Sequence of chain 1.C:
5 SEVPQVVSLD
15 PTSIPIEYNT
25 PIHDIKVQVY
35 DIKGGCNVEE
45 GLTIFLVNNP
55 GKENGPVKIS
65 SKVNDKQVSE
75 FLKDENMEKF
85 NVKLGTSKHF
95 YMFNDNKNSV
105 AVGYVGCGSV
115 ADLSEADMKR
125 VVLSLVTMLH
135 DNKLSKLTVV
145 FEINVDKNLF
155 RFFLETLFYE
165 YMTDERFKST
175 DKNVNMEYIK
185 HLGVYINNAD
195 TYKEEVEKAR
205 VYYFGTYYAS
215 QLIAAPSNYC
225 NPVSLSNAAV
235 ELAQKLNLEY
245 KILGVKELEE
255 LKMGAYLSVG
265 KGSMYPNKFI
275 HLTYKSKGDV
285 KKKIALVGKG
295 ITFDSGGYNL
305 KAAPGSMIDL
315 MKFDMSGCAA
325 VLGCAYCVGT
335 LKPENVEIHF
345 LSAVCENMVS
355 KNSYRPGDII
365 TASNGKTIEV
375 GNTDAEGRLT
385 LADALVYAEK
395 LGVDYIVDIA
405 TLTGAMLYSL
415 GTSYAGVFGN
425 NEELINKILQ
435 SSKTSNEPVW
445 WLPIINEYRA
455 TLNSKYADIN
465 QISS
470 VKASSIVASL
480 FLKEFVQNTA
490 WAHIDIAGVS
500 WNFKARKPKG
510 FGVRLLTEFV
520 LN

The small molecule below binds the protein below.
Small molecule (SMILES): CC(C)(C)C(=O)N[C@@H](C(=O)NO)c1ccc(-c2cccc(/C(N)=N/O)c2)cc1

Binding-site contacts:
Ligand atom OAF contacts residue THR407 of chain 1.C at 3.3 Å.
Ligand atom O contacts residue ASP298 of chain 1.C at 2.8 Å (salt-bridge).
Ligand atom CAK contacts residue PHE317 of chain 1.C at 3.5 Å (hydrophobic).
Ligand atom OAH contacts residue ZN1 of chain 1.AA at 1.9 Å.
Ligand atom CAI contacts residue ALA496 of chain 1.C at 3.1 Å (hydrophobic).
Ligand atom NAR contacts residue CO31 of chain 1.CA at 2.6 Å (h-bond).
Ligand atom OAH contacts residue LYS293 of chain 1.C at 2.9 Å (salt-bridge).
Ligand atom O contacts residue ZN1 of chain 1.BA at 2.2 Å.
Ligand atom OAH contacts residue ZN1 of chain 1.BA at 2.4 Å.
Ligand atom O contacts residue ASP378 of chain 1.C at 3.1 Å (salt-bridge).
Ligand atom O contacts residue LYS305 of chain 1.C at 3.0 Å (salt-bridge).
Ligand atom NAR contacts residue ZN1 of chain 1.AA at 3.0 Å.
Ligand atom OAG contacts residue GLY309 of chain 1.C at 2.4 Å (h-bond).
Ligand atom NAR contacts residue LYS293 of chain 1.C at 3.5 Å (salt-bridge).
Ligand atom CAJ contacts residue LEU411 of chain 1.C at 3.5 Å (hydrophobic).
Ligand atom NAD contacts residue MET311 of chain 1.C at 3.1 Å (h-bond).
Ligand atom CAO contacts residue GLY408 of chain 1.C at 3.4 Å.
Ligand atom CAL contacts residue GLY408 of chain 1.C at 3.7 Å.
Ligand atom C contacts residue ZN1 of chain 1.AA at 3.6 Å.
Ligand atom CAW contacts residue LEU411 of chain 1.C at 3.5 Å (hydrophobic).
Ligand atom CAM contacts residue GLY408 of chain 1.C at 3.6 Å.
Ligand atom OAH contacts residue CO31 of chain 1.CA at 2.8 Å (h-bond).
Ligand atom NAR contacts residue ASP378 of chain 1.C at 3.2 Å (salt-bridge).
Ligand atom O contacts residue ZN1 of chain 1.AA at 3.5 Å.
Ligand atom NAQ contacts residue GLY309 of chain 1.C at 3.3 Å (h-bond).
Ligand atom OAH contacts residue ASP378 of chain 1.C at 3.0 Å (salt-bridge).
Ligand atom CAT contacts residue LEU411 of chain 1.C at 3.6 Å (hydrophobic).
Ligand atom OAF contacts residue GLY408 of chain 1.C at 3.3 Å (h-bond).
Ligand atom CAK contacts residue ALA496 of chain 1.C at 3.5 Å (hydrophobic).
Ligand atom OAH contacts residue GLU380 of chain 1.C at 2.7 Å (salt-bridge).
Ligand atom OAH contacts residue ASP298 of chain 1.C at 3.3 Å (salt-bridge).
Ligand atom CAO contacts residue LEU406 of chain 1.C at 3.6 Å (hydrophobic).
Ligand atom CA contacts residue LEU406 of chain 1.C at 3.2 Å (hydrophobic).
Ligand atom CAX contacts residue GLY408 of chain 1.C at 3.6 Å.
Ligand atom C contacts residue ASP378 of chain 1.C at 3.2 Å.
Ligand atom C contacts residue LEU406 of chain 1.C at 3.6 Å (hydrophobic).
Ligand atom NAR contacts residue LEU406 of chain 1.C at 3.0 Å (h-bond).
Ligand atom C contacts residue ZN1 of chain 1.BA at 2.9 Å.
Ligand atom CAZ contacts residue GLY408 of chain 1.C at 3.5 Å.
Ligand atom NAR contacts residue ZN1 of chain 1.BA at 3.0 Å.